Sequence of chain 1.A:
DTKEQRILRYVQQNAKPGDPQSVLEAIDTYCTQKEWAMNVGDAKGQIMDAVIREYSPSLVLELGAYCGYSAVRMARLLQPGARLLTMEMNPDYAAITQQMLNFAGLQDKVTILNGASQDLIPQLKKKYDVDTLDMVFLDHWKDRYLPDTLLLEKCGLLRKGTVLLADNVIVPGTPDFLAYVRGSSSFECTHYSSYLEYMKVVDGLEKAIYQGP

This protein binds this small molecule.
Small molecule (SMILES): Cc1ncnc2c1ncn2[C@@H]1O[C@H](/C=C/CNC(=O)c2cc(-c3ccc(F)cc3)cc(O)c2O)[C@@H](O)[C@H]1O

Binding-site contacts:
Ligand atom C33 contacts residue ASN170 of chain 1.A at 3.2 Å.
Ligand atom C7 contacts residue GLN120 of chain 1.A at 3.5 Å.
Ligand atom O32 contacts residue ASP141 of chain 1.A at 2.9 Å (salt-bridge).
Ligand atom C1 contacts residue GLU90 of chain 1.A at 3.3 Å.
Ligand atom O5 contacts residue TYR95 of chain 1.A at 3.3 Å.
Ligand atom C16 contacts residue HIS142 of chain 1.A at 3.3 Å.
Ligand atom C2 contacts residue GLU90 of chain 1.A at 3.4 Å.
Ligand atom O32 contacts residue ASN170 of chain 1.A at 2.9 Å (h-bond).
Ligand atom C33 contacts residue MG1 of chain 1.B at 2.9 Å.
Ligand atom N38 contacts residue ALA118 of chain 1.A at 3.5 Å.
Ligand atom C39 contacts residue MET91 of chain 1.A at 3.4 Å (hydrophobic).
Ligand atom C39 contacts residue GLY117 of chain 1.A at 3.4 Å.
Ligand atom O32 contacts residue LYS144 of chain 1.A at 3.0 Å (salt-bridge).
Ligand atom C4 contacts residue GLU90 of chain 1.A at 3.6 Å.
Ligand atom O3 contacts residue GLU90 of chain 1.A at 2.5 Å (salt-bridge).
Ligand atom C33 contacts residue GLU199 of chain 1.A at 3.0 Å.
Ligand atom O34 contacts residue ASP169 of chain 1.A at 3.2 Å (salt-bridge).
Ligand atom O13 contacts residue GLY66 of chain 1.A at 3.3 Å.
Ligand atom O34 contacts residue MG1 of chain 1.B at 2.1 Å.
Ligand atom C31 contacts residue ASN170 of chain 1.A at 3.2 Å.
Ligand atom C7 contacts residue SER119 of chain 1.A at 3.3 Å.
Ligand atom O34 contacts residue GLU199 of chain 1.A at 2.4 Å (salt-bridge).
Ligand atom C7 contacts residue ARG146 of chain 1.A at 3.4 Å.
Ligand atom C12 contacts residue MET91 of chain 1.A at 3.5 Å (hydrophobic).
Ligand atom C23 contacts residue GLU199 of chain 1.A at 3.1 Å.
Ligand atom C11 contacts residue MET91 of chain 1.A at 3.5 Å (hydrophobic).
Ligand atom O5 contacts residue TYR68 of chain 1.A at 3.4 Å.
Ligand atom N40 contacts residue MET91 of chain 1.A at 3.1 Å (h-bond).
Ligand atom C23 contacts residue ASN170 of chain 1.A at 3.5 Å.
Ligand atom C31 contacts residue MG1 of chain 1.B at 2.9 Å.
Ligand atom C18 contacts residue LYS144 of chain 1.A at 3.5 Å.
Ligand atom C9 contacts residue TRP143 of chain 1.A at 3.3 Å (hydrophobic).
Ligand atom O32 contacts residue MG1 of chain 1.B at 2.1 Å.
Ligand atom O5 contacts residue GLU90 of chain 1.A at 2.5 Å (salt-bridge).
Ligand atom N17 contacts residue LYS144 of chain 1.A at 3.2 Å (salt-bridge).
Ligand atom O3 contacts residue ASN92 of chain 1.A at 3.6 Å.
Ligand atom N38 contacts residue SER119 of chain 1.A at 3.0 Å (h-bond).
Ligand atom O34 contacts residue ASN170 of chain 1.A at 2.7 Å (h-bond).
Ligand atom N8 contacts residue TRP143 of chain 1.A at 3.2 Å.
Ligand atom C15 contacts residue ASP141 of chain 1.A at 3.3 Å.